Binding-site contacts:
Ligand atom C40 contacts residue ALA231 of chain 1.C at 3.4 Å (hydrophobic).
Ligand atom C14 contacts residue THR274 of chain 1.C at 3.3 Å.
Ligand atom C37 contacts residue PRO358 of chain 1.C at 3.7 Å (hydrophobic).
Ligand atom C38 contacts residue PRO358 of chain 1.C at 3.5 Å (hydrophobic).
Ligand atom O08 contacts residue ARG276 of chain 1.C at 3.7 Å.
Ligand atom C39 contacts residue SER234 of chain 1.C at 3.8 Å.
Ligand atom C40 contacts residue GLU27 of chain 1.C at 3.5 Å.
Ligand atom O06 contacts residue PRO272 of chain 1.C at 3.4 Å (h-bond).
Ligand atom C41 contacts residue SER234 of chain 1.C at 3.5 Å.
Ligand atom O14 contacts residue HIS227 of chain 1.C at 2.9 Å.
Ligand atom C38 contacts residue PHE270 of chain 1.C at 3.6 Å (hydrophobic).
Ligand atom C39 contacts residue PHE270 of chain 1.C at 3.4 Å (hydrophobic).
Ligand atom C33 contacts residue VAL23 of chain 1.C at 3.6 Å (hydrophobic).
Ligand atom C08 contacts residue LEU228 of chain 1.C at 3.8 Å (hydrophobic).
Ligand atom C39 contacts residue ALA231 of chain 1.C at 3.3 Å (hydrophobic).
Ligand atom C15 contacts residue PRO272 of chain 1.C at 3.1 Å (hydrophobic).
Ligand atom C32 contacts residue VAL23 of chain 1.C at 3.5 Å (hydrophobic).
Ligand atom C19 contacts residue ARG276 of chain 1.C at 3.7 Å.
Ligand atom C19 contacts residue THR274 of chain 1.C at 3.0 Å.
Ligand atom C08 contacts residue HIS227 of chain 1.C at 3.4 Å.
Ligand atom C36 contacts residue HIS227 of chain 1.C at 3.2 Å.
Ligand atom C41 contacts residue VAL23 of chain 1.C at 3.7 Å (hydrophobic).
Ligand atom O13 contacts residue PRO358 of chain 1.C at 3.2 Å.
Ligand atom O06 contacts residue LEU273 of chain 1.C at 3.5 Å.
Ligand atom C28 contacts residue PRO358 of chain 1.C at 3.6 Å (hydrophobic).
Ligand atom C41 contacts residue GLU27 of chain 1.C at 3.1 Å.
Ligand atom C07 contacts residue HIS227 of chain 1.C at 3.2 Å.
Ligand atom C33 contacts residue ASP26 of chain 1.C at 3.7 Å.
Ligand atom C15 contacts residue THR274 of chain 1.C at 3.7 Å.
Ligand atom C06 contacts residue HIS227 of chain 1.C at 3.6 Å.
Ligand atom C07 contacts residue LEU228 of chain 1.C at 3.6 Å (hydrophobic).
Ligand atom O13 contacts residue GLY360 of chain 1.C at 3.6 Å.
Ligand atom O13 contacts residue ARG359 of chain 1.C at 3.2 Å (salt-bridge).
Ligand atom C16 contacts residue THR274 of chain 1.C at 3.4 Å.
Ligand atom O12 contacts residue GLY360 of chain 1.C at 3.5 Å (h-bond).
Ligand atom O06 contacts residue THR274 of chain 1.C at 2.7 Å (h-bond).
Ligand atom C09 contacts residue HIS227 of chain 1.C at 3.8 Å.
Ligand atom C42 contacts residue VAL23 of chain 1.C at 3.5 Å (hydrophobic).
Ligand atom C39 contacts residue PRO358 of chain 1.C at 3.8 Å (hydrophobic).
Ligand atom C40 contacts residue SER234 of chain 1.C at 3.0 Å.

Sequence of chain 1.C:
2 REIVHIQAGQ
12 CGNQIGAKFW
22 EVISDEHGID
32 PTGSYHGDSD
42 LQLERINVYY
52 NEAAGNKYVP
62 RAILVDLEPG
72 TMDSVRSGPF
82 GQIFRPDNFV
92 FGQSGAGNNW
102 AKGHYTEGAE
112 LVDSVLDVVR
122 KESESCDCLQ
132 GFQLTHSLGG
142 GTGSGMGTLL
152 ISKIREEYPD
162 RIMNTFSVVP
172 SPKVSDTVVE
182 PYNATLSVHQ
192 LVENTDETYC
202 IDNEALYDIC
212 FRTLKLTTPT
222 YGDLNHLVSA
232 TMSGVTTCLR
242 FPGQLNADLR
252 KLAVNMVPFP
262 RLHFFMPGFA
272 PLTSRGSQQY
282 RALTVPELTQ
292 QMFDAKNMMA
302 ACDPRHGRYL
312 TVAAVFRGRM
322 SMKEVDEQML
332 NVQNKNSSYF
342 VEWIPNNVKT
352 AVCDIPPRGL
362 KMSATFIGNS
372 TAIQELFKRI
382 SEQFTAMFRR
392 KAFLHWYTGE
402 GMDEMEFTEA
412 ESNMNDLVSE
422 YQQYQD

A protein and the small-molecule ligand that binds it are described below.
Small molecule (SMILES): CC(=O)O[C@H]1C(=O)[C@@]2(C)[C@H]([C@H](OC(=O)c3ccccc3)[C@]3(O)C[C@H](OC(=O)[C@H](O)[C@@H](NC(=O)c4ccccc4)c4ccccc4)C(C)=C1C3(C)C)[C@]1(OC(C)=O)CO[C@@H]1C[C@@H]2O